Sequence of chain 1.C:
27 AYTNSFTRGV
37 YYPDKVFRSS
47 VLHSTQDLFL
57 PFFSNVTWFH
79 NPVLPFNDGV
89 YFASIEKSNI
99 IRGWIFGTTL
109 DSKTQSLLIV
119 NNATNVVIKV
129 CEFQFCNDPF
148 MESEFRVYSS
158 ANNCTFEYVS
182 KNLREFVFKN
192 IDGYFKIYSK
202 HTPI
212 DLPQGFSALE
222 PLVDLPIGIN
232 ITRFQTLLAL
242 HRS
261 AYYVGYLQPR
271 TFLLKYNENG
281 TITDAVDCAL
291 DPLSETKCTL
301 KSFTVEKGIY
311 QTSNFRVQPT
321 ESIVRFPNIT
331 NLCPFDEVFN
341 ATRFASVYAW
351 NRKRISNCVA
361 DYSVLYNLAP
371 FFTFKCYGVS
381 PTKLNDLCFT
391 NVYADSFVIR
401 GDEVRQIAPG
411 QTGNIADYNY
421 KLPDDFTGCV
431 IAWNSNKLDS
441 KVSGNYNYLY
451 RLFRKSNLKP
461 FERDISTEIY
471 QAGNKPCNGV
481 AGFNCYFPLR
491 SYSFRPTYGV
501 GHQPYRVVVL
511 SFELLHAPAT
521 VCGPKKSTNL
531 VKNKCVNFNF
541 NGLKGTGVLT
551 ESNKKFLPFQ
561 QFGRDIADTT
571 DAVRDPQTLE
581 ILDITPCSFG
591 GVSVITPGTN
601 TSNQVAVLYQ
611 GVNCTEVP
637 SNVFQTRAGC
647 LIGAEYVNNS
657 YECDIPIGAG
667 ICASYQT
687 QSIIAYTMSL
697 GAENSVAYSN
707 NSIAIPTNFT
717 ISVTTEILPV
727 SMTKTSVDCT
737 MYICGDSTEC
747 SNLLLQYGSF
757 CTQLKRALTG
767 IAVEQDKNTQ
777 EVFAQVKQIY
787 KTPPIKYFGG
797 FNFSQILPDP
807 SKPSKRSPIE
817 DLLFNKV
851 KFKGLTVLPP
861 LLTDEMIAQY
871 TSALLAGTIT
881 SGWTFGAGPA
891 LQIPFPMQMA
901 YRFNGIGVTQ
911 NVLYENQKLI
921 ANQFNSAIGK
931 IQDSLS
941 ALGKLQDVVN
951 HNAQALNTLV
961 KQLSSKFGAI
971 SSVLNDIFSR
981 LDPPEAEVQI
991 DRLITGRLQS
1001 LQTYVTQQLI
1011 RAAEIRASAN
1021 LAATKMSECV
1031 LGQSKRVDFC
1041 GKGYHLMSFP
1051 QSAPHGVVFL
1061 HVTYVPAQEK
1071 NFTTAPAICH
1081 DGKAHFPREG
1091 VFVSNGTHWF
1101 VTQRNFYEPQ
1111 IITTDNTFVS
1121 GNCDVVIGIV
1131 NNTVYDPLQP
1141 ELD

This small molecule binds to this protein.
Small molecule (SMILES): CC(=O)N[C@H]1[C@H](O[C@H]2[C@H](O)[C@@H](NC(C)=O)CO[C@@H]2CO)O[C@H](CO)[C@@H](O)[C@@H]1O

Binding-site contacts:
Ligand atom O3 contacts residue NAG1 of chain 1.DB at 3.8 Å.
Ligand atom C3 contacts residue ASN340 of chain 1.C at 4.0 Å.
Ligand atom C5 contacts residue ASP336 of chain 1.C at 3.9 Å.
Ligand atom O4 contacts residue NAG1 of chain 1.DB at 1.6 Å.
Ligand atom O6 contacts residue ASP336 of chain 1.C at 4.4 Å.
Ligand atom C4 contacts residue ASN340 of chain 1.C at 4.4 Å.
Ligand atom C5 contacts residue ASN340 of chain 1.C at 3.7 Å.
Ligand atom C8 contacts residue ASN367 of chain 1.C at 3.9 Å.
Ligand atom C8 contacts residue LEU368 of chain 1.C at 4.1 Å (hydrophobic).
Ligand atom C6 contacts residue NAG1 of chain 1.DB at 3.3 Å.
Ligand atom C7 contacts residue ASN340 of chain 1.C at 4.0 Å.
Ligand atom O5 contacts residue ASP336 of chain 1.C at 3.6 Å.
Ligand atom N2 contacts residue ASN340 of chain 1.C at 3.1 Å (h-bond).
Ligand atom C4 contacts residue NAG1 of chain 1.DB at 2.8 Å.
Ligand atom O6 contacts residue NAG1 of chain 1.DB at 3.2 Å (h-bond).
Ligand atom O5 contacts residue ASN340 of chain 1.C at 2.4 Å (h-bond).
Ligand atom C2 contacts residue ASN340 of chain 1.C at 2.7 Å.
Ligand atom O7 contacts residue ASN340 of chain 1.C at 4.3 Å.
Ligand atom C6 contacts residue ASP336 of chain 1.C at 3.7 Å.
Ligand atom C1 contacts residue ASP336 of chain 1.C at 4.4 Å.
Ligand atom C1 contacts residue ASN340 of chain 1.C at 1.6 Å.
Ligand atom C3 contacts residue NAG1 of chain 1.DB at 3.8 Å.
Ligand atom C5 contacts residue NAG1 of chain 1.DB at 3.8 Å.